The small molecule below binds the protein below.
Small molecule (SMILES): N[C@@H](CS)C(=O)O

Binding-site contacts:
Ligand atom C contacts residue MET247 of chain 54.A at 3.7 Å (hydrophobic).
Ligand atom CA contacts residue ASP235 of chain 54.C at 4.0 Å.
Ligand atom CB contacts residue GLY1 of chain 54.P at 3.7 Å.
Ligand atom O contacts residue GLY1 of chain 54.P at 2.2 Å (h-bond).
Ligand atom N contacts residue THR248 of chain 54.A at 4.1 Å.
Ligand atom CB contacts residue PRO249 of chain 54.A at 4.3 Å (hydrophobic).
Ligand atom C contacts residue ASP235 of chain 54.C at 4.3 Å.
Ligand atom C contacts residue GLY1 of chain 54.P at 1.3 Å.
Ligand atom CA contacts residue GLY1 of chain 54.P at 2.4 Å.
Ligand atom SG contacts residue MET247 of chain 54.A at 3.4 Å.
Ligand atom N contacts residue GLY1 of chain 54.P at 2.9 Å (h-bond).
Ligand atom SG contacts residue GLY1 of chain 54.P at 4.4 Å.
Ligand atom O contacts residue ARG233 of chain 54.C at 4.1 Å.
Ligand atom CB contacts residue ASP235 of chain 54.C at 2.8 Å.
Ligand atom N contacts residue MET247 of chain 54.A at 3.8 Å.
Ligand atom CB contacts residue THR248 of chain 54.A at 4.5 Å.
Ligand atom SG contacts residue THR248 of chain 54.A at 3.2 Å (h-bond).
Ligand atom SG contacts residue ILE236 of chain 54.C at 4.3 Å.
Ligand atom O contacts residue ASP235 of chain 54.C at 3.4 Å.
Ligand atom O contacts residue MET247 of chain 54.A at 3.8 Å.
Ligand atom SG contacts residue PRO249 of chain 54.A at 3.6 Å.
Ligand atom N contacts residue PRO249 of chain 54.A at 3.5 Å.
Ligand atom CA contacts residue MET247 of chain 54.A at 4.2 Å (hydrophobic).
Ligand atom SG contacts residue ASP235 of chain 54.C at 3.7 Å.

Sequence of chain 54.C:
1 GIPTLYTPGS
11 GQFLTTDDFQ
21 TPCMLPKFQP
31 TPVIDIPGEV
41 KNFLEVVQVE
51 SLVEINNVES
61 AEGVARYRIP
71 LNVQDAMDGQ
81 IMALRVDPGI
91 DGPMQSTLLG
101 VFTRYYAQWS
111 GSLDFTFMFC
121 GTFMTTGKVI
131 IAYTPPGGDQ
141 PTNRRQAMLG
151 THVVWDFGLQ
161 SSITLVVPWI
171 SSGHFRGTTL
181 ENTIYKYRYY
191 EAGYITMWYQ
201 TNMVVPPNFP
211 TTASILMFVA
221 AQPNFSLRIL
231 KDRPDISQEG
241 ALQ

Sequence of chain 54.A:
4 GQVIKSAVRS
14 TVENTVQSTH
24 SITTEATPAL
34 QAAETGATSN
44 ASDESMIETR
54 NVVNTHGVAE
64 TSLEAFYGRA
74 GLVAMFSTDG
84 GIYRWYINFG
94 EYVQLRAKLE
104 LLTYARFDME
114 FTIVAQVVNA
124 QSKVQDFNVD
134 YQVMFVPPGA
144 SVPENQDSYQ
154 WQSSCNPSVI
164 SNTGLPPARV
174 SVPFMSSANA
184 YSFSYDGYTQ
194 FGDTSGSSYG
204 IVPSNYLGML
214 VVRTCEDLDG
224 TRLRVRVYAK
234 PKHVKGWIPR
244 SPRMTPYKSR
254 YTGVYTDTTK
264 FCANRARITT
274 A